A small-molecule ligand and the protein it binds are described below.
Small molecule (SMILES): Cc1ccc(NC(=O)c2ccc(CN3CCN(C)CC3)cc2)cc1Nc1nccc(-c2cccnc2)n1

Binding-site contacts:
Ligand atom C29 contacts residue MET67 of chain 1.B at 3.5 Å (hydrophobic).
Ligand atom C53 contacts residue HIS137 of chain 1.B at 3.4 Å.
Ligand atom N10 contacts residue PHE158 of chain 1.B at 3.6 Å.
Ligand atom C14 contacts residue THR91 of chain 1.B at 3.6 Å.
Ligand atom C4 contacts residue ALA46 of chain 1.B at 3.5 Å (hydrophobic).
Ligand atom C20 contacts residue ILE89 of chain 1.B at 3.4 Å (hydrophobic).
Ligand atom N3 contacts residue TYR93 of chain 1.B at 3.5 Å.
Ligand atom C19 contacts residue LYS48 of chain 1.B at 3.6 Å.
Ligand atom C23 contacts residue ASP157 of chain 1.B at 3.3 Å.
Ligand atom C20 contacts residue LYS48 of chain 1.B at 3.0 Å.
Ligand atom C49 contacts residue VAL136 of chain 1.B at 3.0 Å (hydrophobic).
Ligand atom N51 contacts residue HIS137 of chain 1.B at 3.3 Å (h-bond).
Ligand atom C12 contacts residue VAL34 of chain 1.B at 3.6 Å (hydrophobic).
Ligand atom N21 contacts residue ASP157 of chain 1.B at 3.4 Å (salt-bridge).
Ligand atom N51 contacts residue VAL136 of chain 1.B at 3.4 Å (h-bond).
Ligand atom C53 contacts residue ASP157 of chain 1.B at 3.1 Å.
Ligand atom C16 contacts residue MET67 of chain 1.B at 3.4 Å (hydrophobic).
Ligand atom C16 contacts residue GLU63 of chain 1.B at 3.4 Å.
Ligand atom C17 contacts residue MET67 of chain 1.B at 3.5 Å (hydrophobic).
Ligand atom C50 contacts residue VAL136 of chain 1.B at 3.1 Å (hydrophobic).
Ligand atom C2 contacts residue MET94 of chain 1.B at 2.8 Å (hydrophobic).
Ligand atom N13 contacts residue THR91 of chain 1.B at 3.3 Å (h-bond).
Ligand atom C17 contacts residue GLU63 of chain 1.B at 3.2 Å.
Ligand atom N21 contacts residue GLU63 of chain 1.B at 2.7 Å (salt-bridge).
Ligand atom C54 contacts residue ARG138 of chain 1.B at 3.1 Å.
Ligand atom C18 contacts residue ILE89 of chain 1.B at 3.4 Å (hydrophobic).
Ligand atom O29 contacts residue ALA156 of chain 1.B at 3.3 Å.
Ligand atom C2 contacts residue TYR93 of chain 1.B at 3.6 Å (hydrophobic).
Ligand atom C52 contacts residue HIS137 of chain 1.B at 3.2 Å.
Ligand atom C22 contacts residue ASP157 of chain 1.B at 3.2 Å.
Ligand atom C29 contacts residue GLU63 of chain 1.B at 3.3 Å.
Ligand atom N3 contacts residue MET94 of chain 1.B at 2.7 Å (h-bond).
Ligand atom C4 contacts residue LEU146 of chain 1.B at 3.6 Å (hydrophobic).
Ligand atom C46 contacts residue VAL66 of chain 1.B at 3.6 Å (hydrophobic).
Ligand atom C25 contacts residue ASP157 of chain 1.B at 3.3 Å.
Ligand atom O29 contacts residue ASP157 of chain 1.B at 2.6 Å (salt-bridge).
Ligand atom C18 contacts residue LYS48 of chain 1.B at 3.5 Å.
Ligand atom N21 contacts residue MET67 of chain 1.B at 3.1 Å (h-bond).
Ligand atom C11 contacts residue PHE158 of chain 1.B at 3.3 Å (hydrophobic).
Ligand atom C52 contacts residue ASP157 of chain 1.B at 3.2 Å.

Sequence of chain 1.B:
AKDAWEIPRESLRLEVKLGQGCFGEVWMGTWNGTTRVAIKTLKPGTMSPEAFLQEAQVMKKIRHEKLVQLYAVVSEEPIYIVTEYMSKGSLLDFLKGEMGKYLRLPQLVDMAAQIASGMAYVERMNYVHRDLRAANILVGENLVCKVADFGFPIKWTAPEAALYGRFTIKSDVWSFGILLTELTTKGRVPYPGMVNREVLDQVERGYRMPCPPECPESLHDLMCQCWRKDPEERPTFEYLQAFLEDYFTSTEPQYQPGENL